Sequence of chain 1.AA:
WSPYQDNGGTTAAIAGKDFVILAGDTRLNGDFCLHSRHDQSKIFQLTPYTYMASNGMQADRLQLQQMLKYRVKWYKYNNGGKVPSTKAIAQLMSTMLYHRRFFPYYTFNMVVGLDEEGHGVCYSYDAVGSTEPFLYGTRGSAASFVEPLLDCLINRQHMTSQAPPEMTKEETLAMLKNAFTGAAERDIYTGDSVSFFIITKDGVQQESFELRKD

Binding-site contacts:
Ligand atom N9 contacts residue SER21 of chain 1.Z at 3.6 Å.
Ligand atom O27 contacts residue THR1 of chain 1.Z at 2.5 Å (h-bond).
Ligand atom C13 contacts residue N2E1 of chain 1.JA at 3.9 Å.
Ligand atom C3 contacts residue ASP251 of chain 1.AA at 3.8 Å.
Ligand atom C13 contacts residue GLY47 of chain 1.Z at 3.6 Å.
Ligand atom C23 contacts residue ALA49 of chain 1.Z at 3.9 Å (hydrophobic).
Ligand atom B26 contacts residue N2E1 of chain 1.JA at 3.8 Å.
Ligand atom C7 contacts residue ALA49 of chain 1.Z at 3.8 Å (hydrophobic).
Ligand atom C24 contacts residue ALA20 of chain 1.Z at 3.8 Å (hydrophobic).
Ligand atom C24 contacts residue ALA49 of chain 1.Z at 3.8 Å (hydrophobic).
Ligand atom N1 contacts residue ALA49 of chain 1.Z at 3.6 Å.
Ligand atom N20 contacts residue GLY47 of chain 1.Z at 2.7 Å (h-bond).
Ligand atom B26 contacts residue THR1 of chain 1.Z at 1.4 Å.
Ligand atom N4 contacts residue ASP251 of chain 1.AA at 3.6 Å.
Ligand atom C22 contacts residue THR1 of chain 1.Z at 2.9 Å.
Ligand atom C24 contacts residue LEU45 of chain 1.Z at 3.6 Å (hydrophobic).
Ligand atom C11 contacts residue SER21 of chain 1.Z at 3.6 Å.
Ligand atom O28 contacts residue THR1 of chain 1.Z at 2.5 Å (h-bond).
Ligand atom C11 contacts residue GLY47 of chain 1.Z at 3.9 Å.
Ligand atom O19 contacts residue ALA20 of chain 1.Z at 3.3 Å.
Ligand atom C11 contacts residue N2E1 of chain 1.JA at 3.7 Å.
Ligand atom C10 contacts residue GLY47 of chain 1.Z at 3.3 Å.
Ligand atom C22 contacts residue LYS33 of chain 1.Z at 3.9 Å.
Ligand atom C21 contacts residue THR1 of chain 1.Z at 2.5 Å.
Ligand atom C23 contacts residue LEU45 of chain 1.Z at 2.9 Å (hydrophobic).
Ligand atom N20 contacts residue THR1 of chain 1.Z at 3.8 Å.
Ligand atom O8 contacts residue ALA49 of chain 1.Z at 3.0 Å (h-bond).
Ligand atom C22 contacts residue LEU45 of chain 1.Z at 3.6 Å (hydrophobic).
Ligand atom N4 contacts residue THR22 of chain 1.Z at 3.5 Å.
Ligand atom O19 contacts residue SER21 of chain 1.Z at 3.1 Å (h-bond).
Ligand atom C3 contacts residue THR22 of chain 1.Z at 3.6 Å.
Ligand atom O27 contacts residue N2E1 of chain 1.JA at 3.3 Å.
Ligand atom C22 contacts residue GLY47 of chain 1.Z at 3.8 Å.
Ligand atom C6 contacts residue SER255 of chain 1.AA at 3.9 Å.
Ligand atom O28 contacts residue GLY47 of chain 1.Z at 3.1 Å (h-bond).
Ligand atom C18 contacts residue GLY47 of chain 1.Z at 3.5 Å.
Ligand atom C21 contacts residue GLY47 of chain 1.Z at 3.7 Å.
Ligand atom C24 contacts residue VAL31 of chain 1.Z at 3.7 Å (hydrophobic).
Ligand atom C25 contacts residue LEU45 of chain 1.Z at 1.5 Å (hydrophobic).
Ligand atom O28 contacts residue N2E1 of chain 1.JA at 3.0 Å (h-bond).

Sequence of chain 1.Z:
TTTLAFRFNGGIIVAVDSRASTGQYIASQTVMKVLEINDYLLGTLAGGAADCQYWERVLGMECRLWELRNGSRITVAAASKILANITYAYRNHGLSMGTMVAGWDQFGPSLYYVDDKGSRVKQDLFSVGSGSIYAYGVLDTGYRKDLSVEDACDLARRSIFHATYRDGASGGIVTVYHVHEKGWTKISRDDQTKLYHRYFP

This small molecule binds to this protein.
Small molecule (SMILES): CC(C)C[C@H](NC(=O)[C@H](Cc1ccccc1)NC(=O)c1cnccn1)B(O)O